Sequence of chain 1.A:
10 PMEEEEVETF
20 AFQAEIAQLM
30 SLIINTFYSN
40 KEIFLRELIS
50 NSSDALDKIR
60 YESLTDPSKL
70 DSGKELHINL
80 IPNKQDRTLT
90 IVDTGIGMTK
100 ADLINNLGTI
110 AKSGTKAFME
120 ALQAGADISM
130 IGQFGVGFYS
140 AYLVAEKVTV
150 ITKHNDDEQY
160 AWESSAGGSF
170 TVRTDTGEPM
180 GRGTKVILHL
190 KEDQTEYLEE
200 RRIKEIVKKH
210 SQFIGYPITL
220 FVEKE

Binding-site contacts:
Ligand atom N1 contacts residue ILE95 of chain 1.A at 3.7 Å.
Ligand atom N2 contacts residue GLY96 of chain 1.A at 3.8 Å.
Ligand atom N4 contacts residue ASN105 of chain 1.A at 3.2 Å (h-bond).
Ligand atom C4 contacts residue THR183 of chain 1.A at 3.8 Å.
Ligand atom O4 contacts residue THR183 of chain 1.A at 3.6 Å.
Ligand atom C4 contacts residue ASP92 of chain 1.A at 3.4 Å.
Ligand atom N2 contacts residue MET97 of chain 1.A at 3.8 Å.
Ligand atom C6 contacts residue MET97 of chain 1.A at 3.7 Å (hydrophobic).
Ligand atom N2 contacts residue ALA54 of chain 1.A at 3.5 Å.
Ligand atom N1 contacts residue ALA54 of chain 1.A at 3.6 Å.
Ligand atom O6 contacts residue GLY136 of chain 1.A at 3.3 Å (h-bond).
Ligand atom C7 contacts residue ALA54 of chain 1.A at 3.6 Å (hydrophobic).
Ligand atom C17 contacts residue ASP53 of chain 1.A at 3.3 Å.
Ligand atom N3 contacts residue ASN50 of chain 1.A at 3.4 Å (h-bond).
Ligand atom N1 contacts residue GLY96 of chain 1.A at 2.9 Å (h-bond).
Ligand atom O6 contacts residue GLY134 of chain 1.A at 3.7 Å.
Ligand atom N2 contacts residue THR183 of chain 1.A at 3.3 Å (h-bond).
Ligand atom CL1 contacts residue PHE137 of chain 1.A at 3.4 Å.
Ligand atom O5 contacts residue LYS57 of chain 1.A at 3.5 Å (salt-bridge).
Ligand atom N4 contacts residue PHE137 of chain 1.A at 3.4 Å.
Ligand atom O6 contacts residue VAL135 of chain 1.A at 3.2 Å.
Ligand atom C2 contacts residue ASN50 of chain 1.A at 3.7 Å.
Ligand atom O2 contacts residue VAL185 of chain 1.A at 3.5 Å.
Ligand atom O6 contacts residue PHE137 of chain 1.A at 3.0 Å (h-bond).
Ligand atom S1 contacts residue PHE137 of chain 1.A at 3.8 Å.
Ligand atom O4 contacts residue ASP92 of chain 1.A at 2.6 Å (salt-bridge).
Ligand atom O7 contacts residue GLY134 of chain 1.A at 3.0 Å (h-bond).
Ligand atom C9 contacts residue ALA54 of chain 1.A at 3.8 Å (hydrophobic).
Ligand atom C11 contacts residue ASN50 of chain 1.A at 3.7 Å.
Ligand atom C9 contacts residue GLY96 of chain 1.A at 3.7 Å.
Ligand atom O4 contacts residue SER51 of chain 1.A at 3.7 Å.
Ligand atom C3 contacts residue ASP92 of chain 1.A at 3.5 Å.
Ligand atom C4 contacts residue ASN50 of chain 1.A at 3.7 Å.
Ligand atom O2 contacts residue ASN50 of chain 1.A at 3.7 Å.
Ligand atom N1 contacts residue MET97 of chain 1.A at 3.6 Å.
Ligand atom N4 contacts residue LEU106 of chain 1.A at 3.5 Å.
Ligand atom C16 contacts residue ASN50 of chain 1.A at 3.2 Å.
Ligand atom C3 contacts residue SER51 of chain 1.A at 3.8 Å.
Ligand atom O4 contacts residue ALA54 of chain 1.A at 3.2 Å.
Ligand atom O4 contacts residue ASN50 of chain 1.A at 3.7 Å.

The protein below binds the small molecule below.
Small molecule (SMILES): NS(=O)(=O)c1ccc(CNC(=O)c2cn[nH]c2-c2cc(Cl)c(O)cc2O)cc1